This protein binds this small molecule.
Small molecule (SMILES): CC(=O)N[C@@H]1[C@@H](O)[C@H](O)[C@@H](CO)O[C@H]1O

Sequence of chain 1.A:
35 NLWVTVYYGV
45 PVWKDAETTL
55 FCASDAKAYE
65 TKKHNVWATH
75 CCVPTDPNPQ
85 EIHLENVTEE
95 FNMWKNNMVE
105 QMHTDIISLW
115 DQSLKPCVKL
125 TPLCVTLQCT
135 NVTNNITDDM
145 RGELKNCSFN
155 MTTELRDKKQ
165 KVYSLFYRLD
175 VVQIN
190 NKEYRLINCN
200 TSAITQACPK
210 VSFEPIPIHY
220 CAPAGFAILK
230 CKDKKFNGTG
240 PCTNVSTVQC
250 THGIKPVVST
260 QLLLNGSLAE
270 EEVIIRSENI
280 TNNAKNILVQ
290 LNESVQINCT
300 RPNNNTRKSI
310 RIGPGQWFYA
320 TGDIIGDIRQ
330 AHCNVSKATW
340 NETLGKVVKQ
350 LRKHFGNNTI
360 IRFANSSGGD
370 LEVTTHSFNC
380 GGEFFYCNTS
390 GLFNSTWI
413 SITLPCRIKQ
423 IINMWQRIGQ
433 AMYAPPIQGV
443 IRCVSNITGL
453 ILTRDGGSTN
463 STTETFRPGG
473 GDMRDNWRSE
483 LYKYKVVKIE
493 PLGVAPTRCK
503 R

Binding-site contacts:
Ligand atom C8 contacts residue ASN356 of chain 1.A at 3.9 Å.
Ligand atom O5 contacts residue ASN356 of chain 1.A at 2.5 Å (h-bond).
Ligand atom C1 contacts residue ASN356 of chain 1.A at 1.5 Å.
Ligand atom N2 contacts residue ASN356 of chain 1.A at 3.0 Å (h-bond).
Ligand atom C3 contacts residue ASN356 of chain 1.A at 3.9 Å.
Ligand atom O7 contacts residue ASN356 of chain 1.A at 3.4 Å (h-bond).
Ligand atom C5 contacts residue ASN356 of chain 1.A at 3.8 Å.
Ligand atom C4 contacts residue ASN356 of chain 1.A at 4.4 Å.
Ligand atom C7 contacts residue ASN356 of chain 1.A at 3.4 Å.
Ligand atom C2 contacts residue ASN356 of chain 1.A at 2.5 Å.
Ligand atom C8 contacts residue GLY355 of chain 1.A at 3.9 Å.